Binding-site contacts:
Ligand atom CAL contacts residue TRP24 of chain 1.A at 4.4 Å (hydrophobic).
Ligand atom CAK contacts residue TRP24 of chain 1.A at 4.3 Å (hydrophobic).
Ligand atom CAE contacts residue MET116 of chain 1.A at 3.8 Å (hydrophobic).
Ligand atom CAY contacts residue LEU20 of chain 1.A at 4.2 Å (hydrophobic).
Ligand atom CAA contacts residue ASP119 of chain 1.A at 3.1 Å.
Ligand atom CAD contacts residue MET116 of chain 1.A at 3.8 Å (hydrophobic).
Ligand atom CAY contacts residue GLU21 of chain 1.A at 4.4 Å.
Ligand atom CAV contacts residue GLU21 of chain 1.A at 4.0 Å.
Ligand atom CAA contacts residue MET116 of chain 1.A at 4.1 Å (hydrophobic).
Ligand atom CAW contacts residue MET116 of chain 1.A at 3.9 Å (hydrophobic).
Ligand atom CAM contacts residue TRP24 of chain 1.A at 3.8 Å (hydrophobic).
Ligand atom SAP contacts residue MET116 of chain 1.A at 4.2 Å.
Ligand atom CAH contacts residue TRP24 of chain 1.A at 3.5 Å (hydrophobic).
Ligand atom NAU contacts residue GLU21 of chain 1.A at 3.9 Å.
Ligand atom CAE contacts residue SER112 of chain 1.A at 3.5 Å.
Ligand atom NAB contacts residue GLY115 of chain 1.A at 4.0 Å.
Ligand atom CAN contacts residue MET116 of chain 1.A at 3.9 Å (hydrophobic).
Ligand atom SAP contacts residue TRP24 of chain 1.A at 3.9 Å.
Ligand atom CAY contacts residue TYR113 of chain 1.A at 4.0 Å (hydrophobic).
Ligand atom CAD contacts residue SER112 of chain 1.A at 3.2 Å.
Ligand atom CAX contacts residue MET116 of chain 1.A at 4.2 Å (hydrophobic).
Ligand atom CAC contacts residue SER112 of chain 1.A at 4.1 Å.
Ligand atom CAK contacts residue ASP119 of chain 1.A at 3.8 Å.
Ligand atom NAB contacts residue ASP119 of chain 1.A at 3.7 Å.
Ligand atom NAF contacts residue TYR113 of chain 1.A at 4.3 Å.
Ligand atom CAX contacts residue GLU21 of chain 1.A at 4.2 Å.
Ligand atom CAI contacts residue TRP24 of chain 1.A at 3.9 Å (hydrophobic).
Ligand atom CAO contacts residue MET116 of chain 1.A at 4.2 Å (hydrophobic).
Ligand atom NAB contacts residue MET116 of chain 1.A at 3.7 Å.
Ligand atom CAM contacts residue MET116 of chain 1.A at 3.7 Å (hydrophobic).
Ligand atom CAK contacts residue MET116 of chain 1.A at 4.2 Å (hydrophobic).
Ligand atom CAL contacts residue MET116 of chain 1.A at 3.9 Å (hydrophobic).
Ligand atom CAW contacts residue TRP24 of chain 1.A at 3.9 Å (hydrophobic).
Ligand atom CAC contacts residue MET116 of chain 1.A at 3.6 Å (hydrophobic).
Ligand atom CAX contacts residue TRP24 of chain 1.A at 4.0 Å (hydrophobic).
Ligand atom CAX contacts residue LEU20 of chain 1.A at 3.5 Å (hydrophobic).
Ligand atom CAG contacts residue TYR113 of chain 1.A at 4.3 Å (hydrophobic).
Ligand atom CAA contacts residue GLY115 of chain 1.A at 4.4 Å.

Sequence of chain 1.A:
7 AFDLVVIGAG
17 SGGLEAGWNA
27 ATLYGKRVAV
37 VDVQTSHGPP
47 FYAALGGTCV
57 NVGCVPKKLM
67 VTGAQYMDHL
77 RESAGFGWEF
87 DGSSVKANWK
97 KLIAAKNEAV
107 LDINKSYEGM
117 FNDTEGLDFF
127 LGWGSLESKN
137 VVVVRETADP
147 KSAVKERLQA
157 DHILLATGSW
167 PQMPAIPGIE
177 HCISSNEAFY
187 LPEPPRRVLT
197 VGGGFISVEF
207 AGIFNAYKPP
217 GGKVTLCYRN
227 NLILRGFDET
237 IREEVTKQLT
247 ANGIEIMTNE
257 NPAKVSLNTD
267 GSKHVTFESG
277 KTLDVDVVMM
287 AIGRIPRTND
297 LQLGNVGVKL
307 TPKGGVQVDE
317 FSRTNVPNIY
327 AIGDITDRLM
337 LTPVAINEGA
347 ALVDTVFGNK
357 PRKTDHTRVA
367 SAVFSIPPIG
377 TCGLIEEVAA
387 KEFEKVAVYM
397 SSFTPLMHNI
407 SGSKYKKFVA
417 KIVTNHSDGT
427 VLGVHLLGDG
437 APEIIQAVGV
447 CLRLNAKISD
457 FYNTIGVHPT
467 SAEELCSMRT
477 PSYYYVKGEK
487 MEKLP

This small molecule binds to this protein.
Small molecule (SMILES): c1cc2cc(-c3ncc(C4(N5CCCC5)CCCCC4)s3)ccc2[nH]1